Sequence of chain 1.B:
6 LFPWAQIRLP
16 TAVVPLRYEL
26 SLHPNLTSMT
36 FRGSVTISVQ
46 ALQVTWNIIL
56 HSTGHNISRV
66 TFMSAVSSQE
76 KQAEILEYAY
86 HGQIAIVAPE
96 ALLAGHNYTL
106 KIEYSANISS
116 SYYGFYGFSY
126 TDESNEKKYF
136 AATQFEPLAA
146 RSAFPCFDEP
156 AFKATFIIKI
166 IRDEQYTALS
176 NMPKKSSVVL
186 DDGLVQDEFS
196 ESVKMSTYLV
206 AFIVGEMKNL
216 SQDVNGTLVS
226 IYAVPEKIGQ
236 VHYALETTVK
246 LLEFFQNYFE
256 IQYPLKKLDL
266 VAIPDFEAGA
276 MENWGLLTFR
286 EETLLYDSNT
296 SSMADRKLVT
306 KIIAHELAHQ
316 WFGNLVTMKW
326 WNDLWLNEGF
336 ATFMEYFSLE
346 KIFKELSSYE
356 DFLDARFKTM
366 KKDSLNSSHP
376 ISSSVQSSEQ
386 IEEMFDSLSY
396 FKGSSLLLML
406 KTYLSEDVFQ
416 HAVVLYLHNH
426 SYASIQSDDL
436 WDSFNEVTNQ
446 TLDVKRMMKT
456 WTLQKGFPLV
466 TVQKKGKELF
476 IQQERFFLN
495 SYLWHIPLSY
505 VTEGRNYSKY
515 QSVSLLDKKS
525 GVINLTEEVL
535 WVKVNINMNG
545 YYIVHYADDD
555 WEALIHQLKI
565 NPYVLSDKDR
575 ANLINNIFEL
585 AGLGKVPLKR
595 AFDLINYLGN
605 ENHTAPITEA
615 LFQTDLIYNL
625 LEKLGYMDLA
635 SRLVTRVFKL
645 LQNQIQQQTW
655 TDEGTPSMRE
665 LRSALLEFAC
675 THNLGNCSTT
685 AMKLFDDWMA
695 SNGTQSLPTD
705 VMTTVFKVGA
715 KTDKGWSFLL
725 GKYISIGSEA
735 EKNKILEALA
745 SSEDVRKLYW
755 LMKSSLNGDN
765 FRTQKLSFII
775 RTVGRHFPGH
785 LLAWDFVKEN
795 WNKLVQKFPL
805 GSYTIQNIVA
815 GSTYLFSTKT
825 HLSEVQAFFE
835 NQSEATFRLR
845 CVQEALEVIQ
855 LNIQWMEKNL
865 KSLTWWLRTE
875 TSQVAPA

Binding-site contacts:
Ligand atom C4 contacts residue GLN257 of chain 1.B at 4.2 Å.
Ligand atom C3 contacts residue ASN220 of chain 1.B at 3.8 Å.
Ligand atom C7 contacts residue ASN220 of chain 1.B at 3.7 Å.
Ligand atom O3 contacts residue GLN257 of chain 1.B at 4.0 Å.
Ligand atom O5 contacts residue GLN257 of chain 1.B at 3.9 Å.
Ligand atom C1 contacts residue ASN220 of chain 1.B at 1.4 Å.
Ligand atom O6 contacts residue GLN257 of chain 1.B at 4.4 Å.
Ligand atom C3 contacts residue GLN257 of chain 1.B at 4.4 Å.
Ligand atom O6 contacts residue GLU255 of chain 1.B at 4.2 Å.
Ligand atom O5 contacts residue ASN220 of chain 1.B at 2.4 Å (h-bond).
Ligand atom C2 contacts residue GLN257 of chain 1.B at 3.8 Å.
Ligand atom C6 contacts residue GLN257 of chain 1.B at 4.0 Å.
Ligand atom O7 contacts residue ASN220 of chain 1.B at 4.1 Å.
Ligand atom O7 contacts residue GLN257 of chain 1.B at 2.9 Å (h-bond).
Ligand atom C1 contacts residue GLN257 of chain 1.B at 4.2 Å.
Ligand atom N2 contacts residue ASN220 of chain 1.B at 2.9 Å (h-bond).
Ligand atom C5 contacts residue GLN257 of chain 1.B at 4.1 Å.
Ligand atom C2 contacts residue ASN220 of chain 1.B at 2.4 Å.
Ligand atom C7 contacts residue GLN257 of chain 1.B at 4.0 Å.
Ligand atom C5 contacts residue ASN220 of chain 1.B at 3.7 Å.
Ligand atom C4 contacts residue ASN220 of chain 1.B at 4.2 Å.
Ligand atom N2 contacts residue GLN257 of chain 1.B at 4.5 Å.

The small molecule below binds the protein below.
Small molecule (SMILES): CC(=O)N[C@H]1[C@H](O[C@H]2[C@H](O)[C@@H](NC(C)=O)CO[C@@H]2CO)O[C@H](CO)[C@@H](O)[C@@H]1O